Binding-site contacts:
Ligand atom N7 contacts residue GLY211 of chain 1.B at 3.4 Å.
Ligand atom C1' contacts residue ILE391 of chain 1.B at 3.8 Å (hydrophobic).
Ligand atom O2' contacts residue ASP178 of chain 1.B at 3.5 Å (salt-bridge).
Ligand atom O1B contacts residue MG1 of chain 1.L at 2.1 Å.
Ligand atom PG contacts residue MG1 of chain 1.L at 3.5 Å.
Ligand atom O2B contacts residue LYS212 of chain 1.B at 2.5 Å (salt-bridge).
Ligand atom O2B contacts residue GLY211 of chain 1.B at 3.1 Å (h-bond).
Ligand atom O2A contacts residue ALA214 of chain 1.B at 3.3 Å (h-bond).
Ligand atom S1G contacts residue ARG332 of chain 1.A at 2.7 Å (salt-bridge).
Ligand atom C2 contacts residue PRO179 of chain 1.B at 3.2 Å (hydrophobic).
Ligand atom N6 contacts residue ILE349 of chain 1.B at 3.8 Å.
Ligand atom O3G contacts residue LYS212 of chain 1.B at 3.6 Å (salt-bridge).
Ligand atom N3 contacts residue LEU353 of chain 1.B at 3.4 Å.
Ligand atom O2G contacts residue ARG332 of chain 1.A at 3.1 Å (salt-bridge).
Ligand atom N6 contacts residue ARG183 of chain 1.B at 3.6 Å.
Ligand atom O2A contacts residue LYS212 of chain 1.B at 3.0 Å (salt-bridge).
Ligand atom O2B contacts residue THR213 of chain 1.B at 3.7 Å.
Ligand atom N1 contacts residue VAL180 of chain 1.B at 3.7 Å.
Ligand atom O3B contacts residue LYS212 of chain 1.B at 3.5 Å (salt-bridge).
Ligand atom O4' contacts residue ILE391 of chain 1.B at 3.6 Å.
Ligand atom O3G contacts residue THR315 of chain 1.B at 3.5 Å (h-bond).
Ligand atom S1G contacts residue ARG331 of chain 1.A at 2.8 Å (salt-bridge).
Ligand atom O2A contacts residue THR213 of chain 1.B at 3.2 Å (h-bond).
Ligand atom O1A contacts residue ARG331 of chain 1.A at 3.8 Å.
Ligand atom N7 contacts residue ALA214 of chain 1.B at 3.7 Å.
Ligand atom PG contacts residue ARG332 of chain 1.A at 3.8 Å.
Ligand atom C2 contacts residue ILE349 of chain 1.B at 3.7 Å (hydrophobic).
Ligand atom C5' contacts residue ARG331 of chain 1.A at 3.4 Å.
Ligand atom O2G contacts residue MG1 of chain 1.L at 2.1 Å.
Ligand atom N1 contacts residue ILE181 of chain 1.B at 3.3 Å (h-bond).
Ligand atom O2A contacts residue GLY211 of chain 1.B at 3.2 Å.
Ligand atom O1B contacts residue THR213 of chain 1.B at 2.9 Å (h-bond).
Ligand atom O3B contacts residue GLY209 of chain 1.B at 3.2 Å (h-bond).
Ligand atom S1G contacts residue PRO208 of chain 1.B at 3.7 Å.
Ligand atom N6 contacts residue ILE181 of chain 1.B at 3.2 Å (h-bond).
Ligand atom C8 contacts residue PRO387 of chain 1.B at 3.7 Å (hydrophobic).
Ligand atom O3A contacts residue ARG331 of chain 1.A at 3.5 Å (salt-bridge).
Ligand atom N1 contacts residue PRO179 of chain 1.B at 3.8 Å.
Ligand atom PB contacts residue MG1 of chain 1.L at 3.5 Å.
Ligand atom C8 contacts residue GLY211 of chain 1.B at 3.5 Å.

Sequence of chain 1.A:
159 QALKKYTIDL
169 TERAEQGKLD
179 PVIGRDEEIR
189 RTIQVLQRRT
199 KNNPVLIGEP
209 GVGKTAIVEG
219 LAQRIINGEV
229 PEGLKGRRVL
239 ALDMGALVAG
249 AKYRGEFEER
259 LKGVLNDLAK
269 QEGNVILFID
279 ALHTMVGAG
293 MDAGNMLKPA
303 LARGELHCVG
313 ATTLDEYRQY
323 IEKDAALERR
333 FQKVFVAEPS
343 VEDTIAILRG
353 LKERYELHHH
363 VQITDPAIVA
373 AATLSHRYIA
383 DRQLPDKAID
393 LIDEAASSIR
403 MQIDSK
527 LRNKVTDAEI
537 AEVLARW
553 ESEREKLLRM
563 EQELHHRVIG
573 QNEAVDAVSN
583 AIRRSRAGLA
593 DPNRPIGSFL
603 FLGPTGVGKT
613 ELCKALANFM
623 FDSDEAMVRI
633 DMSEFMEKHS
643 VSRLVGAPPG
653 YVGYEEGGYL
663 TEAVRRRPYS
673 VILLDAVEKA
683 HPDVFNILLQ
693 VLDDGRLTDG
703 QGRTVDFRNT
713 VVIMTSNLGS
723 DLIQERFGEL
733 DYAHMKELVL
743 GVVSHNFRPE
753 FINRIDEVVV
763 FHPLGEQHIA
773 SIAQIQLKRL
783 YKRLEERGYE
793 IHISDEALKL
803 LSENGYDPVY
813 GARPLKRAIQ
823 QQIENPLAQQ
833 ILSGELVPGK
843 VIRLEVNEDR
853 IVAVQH

A small-molecule ligand and the protein it binds are described below.
Small molecule (SMILES): Nc1ncnc2c1ncn2[C@@H]1O[C@H](COP(=O)(O)OP(=O)(O)OP(O)(O)=S)[C@@H](O)[C@H]1O

Sequence of chain 1.B:
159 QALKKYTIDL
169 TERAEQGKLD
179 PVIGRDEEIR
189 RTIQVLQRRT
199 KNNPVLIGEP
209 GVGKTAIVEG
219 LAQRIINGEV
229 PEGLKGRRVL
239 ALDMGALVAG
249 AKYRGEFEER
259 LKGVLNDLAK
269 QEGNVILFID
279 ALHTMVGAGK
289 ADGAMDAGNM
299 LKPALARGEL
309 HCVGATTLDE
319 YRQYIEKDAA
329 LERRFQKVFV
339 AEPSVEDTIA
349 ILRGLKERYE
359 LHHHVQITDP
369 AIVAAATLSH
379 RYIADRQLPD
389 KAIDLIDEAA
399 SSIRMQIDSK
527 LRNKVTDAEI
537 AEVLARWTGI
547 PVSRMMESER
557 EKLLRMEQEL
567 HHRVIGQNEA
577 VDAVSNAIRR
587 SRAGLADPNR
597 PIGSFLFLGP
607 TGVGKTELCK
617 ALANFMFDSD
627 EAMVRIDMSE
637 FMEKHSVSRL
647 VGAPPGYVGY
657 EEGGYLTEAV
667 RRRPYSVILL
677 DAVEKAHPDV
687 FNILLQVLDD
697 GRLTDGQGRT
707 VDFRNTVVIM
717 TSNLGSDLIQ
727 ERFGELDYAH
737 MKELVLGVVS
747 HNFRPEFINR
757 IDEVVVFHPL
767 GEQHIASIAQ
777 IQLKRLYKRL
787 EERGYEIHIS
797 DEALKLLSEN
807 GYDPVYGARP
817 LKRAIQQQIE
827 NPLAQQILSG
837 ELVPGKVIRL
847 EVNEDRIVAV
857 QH